Binding-site contacts:
Ligand atom N2 contacts residue ASN154 of chain 35.D at 2.8 Å (h-bond).
Ligand atom O5 contacts residue ASN154 of chain 35.D at 2.4 Å (h-bond).
Ligand atom C1 contacts residue HIS158 of chain 35.D at 3.9 Å.
Ligand atom O3 contacts residue HIS148 of chain 35.D at 3.7 Å.
Ligand atom O6 contacts residue GLY157 of chain 35.D at 3.1 Å.
Ligand atom O6 contacts residue HIS158 of chain 35.D at 4.2 Å.
Ligand atom O7 contacts residue GLY150 of chain 35.D at 3.4 Å.
Ligand atom C4 contacts residue ASN154 of chain 35.D at 4.3 Å.
Ligand atom O7 contacts residue ASN154 of chain 35.D at 4.2 Å.
Ligand atom C8 contacts residue ASN154 of chain 35.D at 3.1 Å.
Ligand atom C7 contacts residue ASN154 of chain 35.D at 3.2 Å.
Ligand atom C3 contacts residue HIS158 of chain 35.D at 4.4 Å.
Ligand atom O5 contacts residue HIS158 of chain 35.D at 3.5 Å.
Ligand atom C8 contacts residue VAL153 of chain 35.D at 3.2 Å (hydrophobic).
Ligand atom O6 contacts residue ASN154 of chain 35.D at 4.2 Å.
Ligand atom C4 contacts residue HIS158 of chain 35.D at 4.1 Å.
Ligand atom C6 contacts residue HIS158 of chain 35.D at 4.3 Å.
Ligand atom O7 contacts residue SER149 of chain 35.D at 3.4 Å (h-bond).
Ligand atom O7 contacts residue VAL153 of chain 35.D at 3.3 Å.
Ligand atom C7 contacts residue SER149 of chain 35.D at 4.4 Å.
Ligand atom C5 contacts residue HIS158 of chain 35.D at 4.2 Å.
Ligand atom C3 contacts residue ASN154 of chain 35.D at 3.8 Å.
Ligand atom C1 contacts residue ASN154 of chain 35.D at 1.4 Å.
Ligand atom C6 contacts residue GLY157 of chain 35.D at 3.9 Å.
Ligand atom C5 contacts residue ASN154 of chain 35.D at 3.7 Å.
Ligand atom C2 contacts residue ASN154 of chain 35.D at 2.5 Å.
Ligand atom C2 contacts residue HIS158 of chain 35.D at 3.7 Å.
Ligand atom C7 contacts residue VAL153 of chain 35.D at 3.6 Å (hydrophobic).

Sequence of chain 35.D:
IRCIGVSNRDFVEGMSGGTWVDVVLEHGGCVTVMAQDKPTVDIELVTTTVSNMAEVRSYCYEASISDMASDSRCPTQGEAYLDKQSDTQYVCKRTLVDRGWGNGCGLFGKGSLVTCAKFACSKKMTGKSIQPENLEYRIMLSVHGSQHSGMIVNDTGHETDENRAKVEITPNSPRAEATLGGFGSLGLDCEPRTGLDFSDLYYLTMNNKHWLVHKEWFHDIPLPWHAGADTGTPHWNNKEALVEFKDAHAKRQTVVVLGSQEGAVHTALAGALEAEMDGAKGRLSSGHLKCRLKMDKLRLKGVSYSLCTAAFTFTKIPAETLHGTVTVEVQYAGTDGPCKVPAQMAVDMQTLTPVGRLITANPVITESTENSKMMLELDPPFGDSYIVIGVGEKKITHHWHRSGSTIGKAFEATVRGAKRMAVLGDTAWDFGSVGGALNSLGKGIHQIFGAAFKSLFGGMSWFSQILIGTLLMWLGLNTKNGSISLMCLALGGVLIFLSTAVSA

This protein binds this small molecule.
Small molecule (SMILES): CC(=O)N[C@@H]1[C@@H](O)[C@H](O)[C@@H](CO)O[C@H]1O